Binding-site contacts:
Ligand atom C1 contacts residue ASN19 of chain 2.T at 1.7 Å.
Ligand atom O7 contacts residue ASN19 of chain 2.T at 4.1 Å.
Ligand atom C7 contacts residue ASN19 of chain 2.T at 3.6 Å.
Ligand atom C2 contacts residue ASN19 of chain 2.T at 3.0 Å.
Ligand atom C5 contacts residue ASN19 of chain 2.T at 3.8 Å.
Ligand atom C3 contacts residue ASN19 of chain 2.T at 4.1 Å.
Ligand atom N2 contacts residue ASN19 of chain 2.T at 3.1 Å (h-bond).
Ligand atom C8 contacts residue ASN19 of chain 2.T at 4.3 Å.
Ligand atom O5 contacts residue ASN19 of chain 2.T at 2.8 Å (h-bond).

This small molecule binds to this protein.
Small molecule (SMILES): CC(=O)N[C@H]1[C@H](O[C@H]2[C@H](O)[C@@H](NC(C)=O)CO[C@@H]2CO)O[C@H](CO)[C@@H](O)[C@@H]1O

Sequence of chain 2.T:
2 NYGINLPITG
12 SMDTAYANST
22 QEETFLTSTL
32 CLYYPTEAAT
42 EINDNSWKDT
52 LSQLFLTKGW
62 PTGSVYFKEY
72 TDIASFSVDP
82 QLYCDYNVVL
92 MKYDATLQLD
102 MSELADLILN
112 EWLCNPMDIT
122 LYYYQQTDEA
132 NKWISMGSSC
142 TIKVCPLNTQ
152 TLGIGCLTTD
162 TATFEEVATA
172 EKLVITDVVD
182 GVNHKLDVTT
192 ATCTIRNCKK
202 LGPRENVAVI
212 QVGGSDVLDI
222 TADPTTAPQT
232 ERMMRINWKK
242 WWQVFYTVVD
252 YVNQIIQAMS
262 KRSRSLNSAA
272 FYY